Binding-site contacts:
Ligand atom C1 contacts residue ASN110 of chain 1.B at 1.4 Å.
Ligand atom C5 contacts residue ASN110 of chain 1.B at 3.7 Å.
Ligand atom O7 contacts residue THR109 of chain 1.B at 3.1 Å (h-bond).
Ligand atom C4 contacts residue ASN110 of chain 1.B at 4.2 Å.
Ligand atom O7 contacts residue ASN110 of chain 1.B at 3.2 Å (h-bond).
Ligand atom C3 contacts residue ASN110 of chain 1.B at 3.8 Å.
Ligand atom O5 contacts residue ASN110 of chain 1.B at 2.4 Å (h-bond).
Ligand atom N2 contacts residue ASN110 of chain 1.B at 2.9 Å (h-bond).
Ligand atom C8 contacts residue ASN110 of chain 1.B at 4.0 Å.
Ligand atom C7 contacts residue THR109 of chain 1.B at 4.2 Å.
Ligand atom C7 contacts residue ASN110 of chain 1.B at 3.1 Å.
Ligand atom C2 contacts residue ASN110 of chain 1.B at 2.5 Å.

A small-molecule ligand and the protein it binds are described below.
Small molecule (SMILES): CC(=O)N[C@@H]1[C@@H](O)[C@H](O)[C@@H](CO)O[C@H]1O

Sequence of chain 1.B:
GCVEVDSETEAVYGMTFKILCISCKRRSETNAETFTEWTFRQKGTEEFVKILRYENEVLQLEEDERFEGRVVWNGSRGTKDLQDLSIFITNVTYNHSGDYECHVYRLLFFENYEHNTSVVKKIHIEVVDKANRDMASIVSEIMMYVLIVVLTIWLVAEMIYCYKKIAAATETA